A protein and the small-molecule ligand that binds it are described below.
Small molecule (SMILES): O=C1c2c(O)c(=O)ccn2N([C@@H]2c3ccccc3SCc3c2ccc(F)c3F)[C@@H]2COCCN12

Sequence of chain 1.E:
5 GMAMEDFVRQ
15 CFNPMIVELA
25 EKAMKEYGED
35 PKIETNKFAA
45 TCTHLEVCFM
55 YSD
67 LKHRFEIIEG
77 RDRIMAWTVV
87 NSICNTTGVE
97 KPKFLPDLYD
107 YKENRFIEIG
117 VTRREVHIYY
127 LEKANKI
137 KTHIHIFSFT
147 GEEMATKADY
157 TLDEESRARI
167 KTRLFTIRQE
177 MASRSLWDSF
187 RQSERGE

Binding-site contacts:
Ligand atom F2 contacts residue TYR31 of chain 1.E at 3.4 Å.
Ligand atom C19 contacts residue HIS48 of chain 1.E at 3.7 Å.
Ligand atom C2 contacts residue LYS129 of chain 1.E at 3.4 Å.
Ligand atom C1 contacts residue GLU114 of chain 1.E at 3.5 Å.
Ligand atom C5 contacts residue GLU114 of chain 1.E at 3.7 Å.
Ligand atom O1 contacts residue GLU114 of chain 1.E at 2.8 Å (salt-bridge).
Ligand atom F1 contacts residue LYS41 of chain 1.E at 3.4 Å.
Ligand atom C1 contacts residue LYS129 of chain 1.E at 3.1 Å.
Ligand atom O1 contacts residue LYS129 of chain 1.E at 2.7 Å (salt-bridge).
Ligand atom O1 contacts residue MN1 of chain 1.S at 2.1 Å.
Ligand atom O1 contacts residue HIS48 of chain 1.E at 3.3 Å (h-bond).
Ligand atom C5 contacts residue HIS48 of chain 1.E at 3.8 Å.
Ligand atom C20 contacts residue THR45 of chain 1.E at 3.8 Å.
Ligand atom C10 contacts residue TYR31 of chain 1.E at 3.4 Å (hydrophobic).
Ligand atom C16 contacts residue THR45 of chain 1.E at 3.9 Å.
Ligand atom C1 contacts residue MN1 of chain 1.S at 2.8 Å.
Ligand atom C18 contacts residue THR45 of chain 1.E at 3.8 Å.
Ligand atom F2 contacts residue MET28 of chain 1.E at 3.3 Å.
Ligand atom O1 contacts residue ILE115 of chain 1.E at 2.9 Å (h-bond).
Ligand atom C9 contacts residue TYR31 of chain 1.E at 3.7 Å (hydrophobic).
Ligand atom C22 contacts residue ALA27 of chain 1.E at 3.8 Å (hydrophobic).
Ligand atom C5 contacts residue MN1 of chain 1.S at 2.9 Å.
Ligand atom F1 contacts residue GLU33 of chain 1.E at 3.6 Å.
Ligand atom C19 contacts residue THR45 of chain 1.E at 3.8 Å.
Ligand atom O2 contacts residue HIS48 of chain 1.E at 3.4 Å (h-bond).
Ligand atom C1 contacts residue HIS48 of chain 1.E at 3.7 Å.
Ligand atom O2 contacts residue MN1 of chain 1.T at 2.0 Å.
Ligand atom C23 contacts residue TYR31 of chain 1.E at 3.8 Å (hydrophobic).
Ligand atom O2 contacts residue ASP103 of chain 1.E at 3.0 Å (salt-bridge).
Ligand atom F2 contacts residue GLU33 of chain 1.E at 3.3 Å.
Ligand atom C5 contacts residue MN1 of chain 1.T at 3.0 Å.
Ligand atom C4 contacts residue MN1 of chain 1.T at 3.5 Å.
Ligand atom O3 contacts residue GLU75 of chain 1.E at 2.6 Å (salt-bridge).
Ligand atom C18 contacts residue ALA44 of chain 1.E at 3.7 Å (hydrophobic).
Ligand atom C6 contacts residue MN1 of chain 1.T at 3.1 Å.
Ligand atom O2 contacts residue GLU114 of chain 1.E at 3.2 Å (salt-bridge).
Ligand atom O3 contacts residue MN1 of chain 1.T at 2.1 Å.
Ligand atom C6 contacts residue GLU75 of chain 1.E at 3.6 Å.
Ligand atom O2 contacts residue MN1 of chain 1.S at 2.3 Å.
Ligand atom O2 contacts residue GLU75 of chain 1.E at 3.5 Å (salt-bridge).